Sequence of chain 2.E:
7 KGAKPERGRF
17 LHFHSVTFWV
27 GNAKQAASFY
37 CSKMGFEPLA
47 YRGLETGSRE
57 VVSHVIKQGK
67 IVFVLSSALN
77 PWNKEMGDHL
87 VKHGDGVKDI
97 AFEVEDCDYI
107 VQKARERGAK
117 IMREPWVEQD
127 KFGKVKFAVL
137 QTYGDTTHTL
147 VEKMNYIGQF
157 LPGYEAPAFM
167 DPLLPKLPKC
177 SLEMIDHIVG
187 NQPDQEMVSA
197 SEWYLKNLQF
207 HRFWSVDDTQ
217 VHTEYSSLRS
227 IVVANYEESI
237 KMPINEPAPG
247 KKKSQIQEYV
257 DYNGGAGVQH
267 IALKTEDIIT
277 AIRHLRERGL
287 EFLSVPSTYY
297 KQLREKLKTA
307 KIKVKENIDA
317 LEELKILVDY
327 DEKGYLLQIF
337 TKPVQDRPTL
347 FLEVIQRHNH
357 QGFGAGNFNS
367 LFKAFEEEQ

Binding-site contacts:
Ligand atom N15 contacts residue PHE359 of chain 2.E at 3.6 Å.
Ligand atom C13 contacts residue CO1 of chain 2.O at 3.4 Å.
Ligand atom C20 contacts residue GLN251 of chain 2.E at 3.2 Å.
Ligand atom C01 contacts residue PHE336 of chain 2.E at 3.3 Å (hydrophobic).
Ligand atom C03 contacts residue PHE364 of chain 2.E at 3.7 Å (hydrophobic).
Ligand atom C19 contacts residue PHE347 of chain 2.E at 3.8 Å (hydrophobic).
Ligand atom O17 contacts residue VAL185 of chain 2.E at 3.2 Å.
Ligand atom C22 contacts residue LEU367 of chain 2.E at 3.6 Å (hydrophobic).
Ligand atom C06 contacts residue PHE336 of chain 2.E at 3.5 Å (hydrophobic).
Ligand atom O12 contacts residue PHE336 of chain 2.E at 3.5 Å.
Ligand atom C21 contacts residue ASN363 of chain 2.E at 3.4 Å.
Ligand atom O23 contacts residue LEU367 of chain 2.E at 3.8 Å.
Ligand atom C03 contacts residue GLY360 of chain 2.E at 3.6 Å.
Ligand atom O17 contacts residue CO1 of chain 2.O at 3.0 Å.
Ligand atom O24 contacts residue PHE364 of chain 2.E at 3.2 Å.
Ligand atom C13 contacts residue PHE359 of chain 2.E at 3.6 Å (hydrophobic).
Ligand atom C22 contacts residue LEU323 of chain 2.E at 3.6 Å (hydrophobic).
Ligand atom O12 contacts residue HIS266 of chain 2.E at 3.0 Å.
Ligand atom C10 contacts residue CO1 of chain 2.O at 3.0 Å.
Ligand atom O24 contacts residue GLN251 of chain 2.E at 3.2 Å (h-bond).
Ligand atom C18 contacts residue PHE359 of chain 2.E at 3.7 Å (hydrophobic).
Ligand atom C22 contacts residue ASN363 of chain 2.E at 3.3 Å.
Ligand atom O17 contacts residue HIS266 of chain 2.E at 3.2 Å.
Ligand atom C21 contacts residue LEU367 of chain 2.E at 3.7 Å (hydrophobic).
Ligand atom C03 contacts residue PHE359 of chain 2.E at 3.8 Å (hydrophobic).
Ligand atom C21 contacts residue PHE364 of chain 2.E at 3.7 Å (hydrophobic).
Ligand atom N14 contacts residue PHE359 of chain 2.E at 3.3 Å.
Ligand atom C04 contacts residue GLY360 of chain 2.E at 3.6 Å.
Ligand atom N07 contacts residue PHE364 of chain 2.E at 3.5 Å.
Ligand atom C02 contacts residue PHE336 of chain 2.E at 3.5 Å (hydrophobic).
Ligand atom O12 contacts residue GLU349 of chain 2.E at 3.5 Å (salt-bridge).
Ligand atom O17 contacts residue HIS183 of chain 2.E at 3.6 Å (h-bond).
Ligand atom C18 contacts residue PRO239 of chain 2.E at 3.6 Å (hydrophobic).
Ligand atom C11 contacts residue CO1 of chain 2.O at 3.4 Å.
Ligand atom C16 contacts residue PHE359 of chain 2.E at 3.6 Å (hydrophobic).
Ligand atom C05 contacts residue PHE364 of chain 2.E at 3.4 Å (hydrophobic).
Ligand atom C10 contacts residue PHE359 of chain 2.E at 3.7 Å (hydrophobic).
Ligand atom O12 contacts residue CO1 of chain 2.O at 2.1 Å.
Ligand atom C11 contacts residue PHE359 of chain 2.E at 3.5 Å (hydrophobic).
Ligand atom C04 contacts residue PHE364 of chain 2.E at 3.4 Å (hydrophobic).

A small-molecule ligand and the protein it binds are described below.
Small molecule (SMILES): CCN1c2ccc(C(=O)c3cnn(C)c3O)cc2N(CC)S1(=O)=O